This protein binds this small molecule.
Small molecule (SMILES): O=C(O)c1ccc(-c2c(F)cccc2F)cc1

Sequence of chain 1.A:
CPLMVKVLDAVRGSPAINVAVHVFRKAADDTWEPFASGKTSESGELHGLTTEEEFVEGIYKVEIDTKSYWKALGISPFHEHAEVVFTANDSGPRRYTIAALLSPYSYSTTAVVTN

Sequence of chain 2.A:
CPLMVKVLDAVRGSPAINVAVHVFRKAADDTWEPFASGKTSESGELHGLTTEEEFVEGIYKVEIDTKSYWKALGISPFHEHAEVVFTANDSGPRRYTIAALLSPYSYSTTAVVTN

Binding-site contacts:
Ligand atom C5 contacts residue LEU17 of chain 2.A at 3.1 Å (hydrophobic).
Ligand atom F1 contacts residue 26C1 of chain 2.C at 0.1 Å.
Ligand atom C4 contacts residue 26C1 of chain 2.C at 0.1 Å.
Ligand atom C9 contacts residue LEU110 of chain 2.A at 3.7 Å (hydrophobic).
Ligand atom C9 contacts residue LEU110 of chain 1.A at 3.8 Å (hydrophobic).
Ligand atom C10 contacts residue 26C1 of chain 2.C at 0.0 Å.
Ligand atom C10 contacts residue SER117 of chain 2.A at 3.6 Å.
Ligand atom C1 contacts residue 26C1 of chain 2.C at 0.1 Å.
Ligand atom F1 contacts residue LEU110 of chain 2.A at 3.8 Å.
Ligand atom O16 contacts residue LYS15 of chain 1.A at 3.0 Å.
Ligand atom C5 contacts residue ALA108 of chain 1.A at 3.8 Å (hydrophobic).
Ligand atom C11 contacts residue SER117 of chain 1.A at 3.3 Å.
Ligand atom O17 contacts residue 26C1 of chain 2.C at 0.2 Å (h-bond).
Ligand atom C3 contacts residue 26C1 of chain 2.C at 0.1 Å.
Ligand atom C6 contacts residue 26C1 of chain 2.C at 0.1 Å.
Ligand atom C8 contacts residue LEU110 of chain 2.A at 3.8 Å (hydrophobic).
Ligand atom F2 contacts residue 26C1 of chain 2.C at 0.1 Å.
Ligand atom C12 contacts residue 26C1 of chain 2.C at 0.1 Å.
Ligand atom F2 contacts residue LEU110 of chain 1.A at 3.7 Å.
Ligand atom C10 contacts residue LEU110 of chain 2.A at 3.6 Å (hydrophobic).
Ligand atom O16 contacts residue 26C1 of chain 2.C at 0.2 Å (h-bond).
Ligand atom C10 contacts residue SER117 of chain 1.A at 3.6 Å.
Ligand atom C2 contacts residue 26C1 of chain 2.C at 0.1 Å.
Ligand atom C7 contacts residue 26C1 of chain 2.C at 0.1 Å.
Ligand atom O17 contacts residue LYS15 of chain 2.A at 3.0 Å.
Ligand atom C10 contacts residue LEU110 of chain 1.A at 3.7 Å (hydrophobic).
Ligand atom C1 contacts residue LEU17 of chain 1.A at 3.1 Å (hydrophobic).
Ligand atom C11 contacts residue LEU110 of chain 1.A at 3.7 Å (hydrophobic).
Ligand atom C8 contacts residue 26C1 of chain 2.C at 0.1 Å.
Ligand atom C9 contacts residue SER117 of chain 2.A at 3.4 Å.
Ligand atom C11 contacts residue LEU110 of chain 2.A at 3.8 Å (hydrophobic).
Ligand atom C15 contacts residue 26C1 of chain 2.C at 0.1 Å.
Ligand atom C9 contacts residue 26C1 of chain 2.C at 0.1 Å.
Ligand atom C2 contacts residue LEU17 of chain 1.A at 3.4 Å (hydrophobic).
Ligand atom C4 contacts residue LEU17 of chain 2.A at 3.4 Å (hydrophobic).
Ligand atom C11 contacts residue 26C1 of chain 2.C at 0.1 Å.
Ligand atom C5 contacts residue 26C1 of chain 2.C at 0.1 Å.
Ligand atom F2 contacts residue ALA109 of chain 1.A at 3.9 Å.
Ligand atom C1 contacts residue ALA108 of chain 2.A at 3.9 Å (hydrophobic).
Ligand atom C12 contacts residue LEU110 of chain 1.A at 3.8 Å (hydrophobic).